Binding-site contacts:
Ligand atom C01 contacts residue MET132 of chain 1.B at 4.0 Å (hydrophobic).
Ligand atom C01 contacts residue PHE63 of chain 1.B at 4.5 Å (hydrophobic).
Ligand atom C03 contacts residue ILE179 of chain 1.B at 3.8 Å (hydrophobic).
Ligand atom O11 contacts residue PHE63 of chain 1.B at 3.0 Å (h-bond).
Ligand atom C03 contacts residue PHE63 of chain 1.B at 3.6 Å (hydrophobic).
Ligand atom C03 contacts residue HIS209 of chain 1.B at 4.2 Å.
Ligand atom O11 contacts residue GLY62 of chain 1.B at 3.9 Å.
Ligand atom O12 contacts residue HIS209 of chain 1.B at 2.9 Å (h-bond).
Ligand atom C10 contacts residue ALA131 of chain 1.B at 3.3 Å (hydrophobic).
Ligand atom C06 contacts residue TRP156 of chain 1.B at 4.5 Å (hydrophobic).
Ligand atom O11 contacts residue MET132 of chain 1.B at 2.9 Å (h-bond).
Ligand atom C02 contacts residue TRP156 of chain 1.B at 3.9 Å (hydrophobic).
Ligand atom C07 contacts residue ILE179 of chain 1.B at 4.4 Å (hydrophobic).
Ligand atom C04 contacts residue HIS209 of chain 1.B at 4.4 Å.
Ligand atom C02 contacts residue MET132 of chain 1.B at 3.9 Å (hydrophobic).
Ligand atom C02 contacts residue ILE179 of chain 1.B at 4.2 Å (hydrophobic).
Ligand atom C05 contacts residue ILE179 of chain 1.B at 3.3 Å (hydrophobic).
Ligand atom O11 contacts residue ALA131 of chain 1.B at 3.1 Å.
Ligand atom C05 contacts residue PHE63 of chain 1.B at 4.4 Å (hydrophobic).
Ligand atom C01 contacts residue TRP156 of chain 1.B at 3.7 Å (hydrophobic).
Ligand atom C01 contacts residue ILE179 of chain 1.B at 4.2 Å (hydrophobic).
Ligand atom C10 contacts residue PHE63 of chain 1.B at 3.6 Å (hydrophobic).
Ligand atom C04 contacts residue PHE63 of chain 1.B at 4.2 Å (hydrophobic).
Ligand atom C02 contacts residue PHE63 of chain 1.B at 3.9 Å (hydrophobic).
Ligand atom O12 contacts residue PHE63 of chain 1.B at 4.1 Å.
Ligand atom O09 contacts residue TRP156 of chain 1.B at 3.9 Å.
Ligand atom C10 contacts residue HIS209 of chain 1.B at 3.6 Å.
Ligand atom O12 contacts residue ALA131 of chain 1.B at 3.2 Å.
Ligand atom C06 contacts residue ILE179 of chain 1.B at 3.7 Å (hydrophobic).
Ligand atom C04 contacts residue ILE179 of chain 1.B at 3.4 Å (hydrophobic).
Ligand atom C10 contacts residue MET132 of chain 1.B at 4.1 Å (hydrophobic).

Sequence of chain 1.B:
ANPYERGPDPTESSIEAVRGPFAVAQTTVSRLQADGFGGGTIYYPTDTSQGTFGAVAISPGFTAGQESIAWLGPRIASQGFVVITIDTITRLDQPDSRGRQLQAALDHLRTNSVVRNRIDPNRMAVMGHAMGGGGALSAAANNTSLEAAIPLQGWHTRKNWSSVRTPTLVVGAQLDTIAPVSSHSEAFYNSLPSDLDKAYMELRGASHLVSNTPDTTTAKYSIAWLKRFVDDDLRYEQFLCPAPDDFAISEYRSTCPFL

A protein and the small-molecule ligand that binds it are described below.
Small molecule (SMILES): O=C(O)c1ccc(C(=O)O)cc1